Binding-site contacts:
Ligand atom C8 contacts residue CYS603 of chain 1.J at 3.7 Å (hydrophobic).
Ligand atom O5 contacts residue ASN602 of chain 1.J at 2.4 Å (h-bond).
Ligand atom C1 contacts residue ASN602 of chain 1.J at 1.5 Å.
Ligand atom C6 contacts residue ASN630 of chain 1.J at 3.8 Å.
Ligand atom C7 contacts residue THR604 of chain 1.J at 3.8 Å.
Ligand atom O7 contacts residue THR604 of chain 1.J at 3.1 Å (h-bond).
Ligand atom C8 contacts residue THR604 of chain 1.J at 4.0 Å.
Ligand atom C7 contacts residue ASN602 of chain 1.J at 3.9 Å.
Ligand atom N2 contacts residue ASN602 of chain 1.J at 2.9 Å (h-bond).
Ligand atom O7 contacts residue CYS603 of chain 1.J at 3.1 Å.
Ligand atom C4 contacts residue ASN602 of chain 1.J at 4.3 Å.
Ligand atom C3 contacts residue ASN602 of chain 1.J at 3.8 Å.
Ligand atom C2 contacts residue ASN602 of chain 1.J at 2.5 Å.
Ligand atom C7 contacts residue CYS603 of chain 1.J at 3.6 Å (hydrophobic).
Ligand atom O5 contacts residue ASN630 of chain 1.J at 4.1 Å.
Ligand atom C8 contacts residue ASN602 of chain 1.J at 3.8 Å.
Ligand atom N2 contacts residue CYS603 of chain 1.J at 4.2 Å.
Ligand atom C5 contacts residue ASN602 of chain 1.J at 3.7 Å.

Sequence of chain 1.J:
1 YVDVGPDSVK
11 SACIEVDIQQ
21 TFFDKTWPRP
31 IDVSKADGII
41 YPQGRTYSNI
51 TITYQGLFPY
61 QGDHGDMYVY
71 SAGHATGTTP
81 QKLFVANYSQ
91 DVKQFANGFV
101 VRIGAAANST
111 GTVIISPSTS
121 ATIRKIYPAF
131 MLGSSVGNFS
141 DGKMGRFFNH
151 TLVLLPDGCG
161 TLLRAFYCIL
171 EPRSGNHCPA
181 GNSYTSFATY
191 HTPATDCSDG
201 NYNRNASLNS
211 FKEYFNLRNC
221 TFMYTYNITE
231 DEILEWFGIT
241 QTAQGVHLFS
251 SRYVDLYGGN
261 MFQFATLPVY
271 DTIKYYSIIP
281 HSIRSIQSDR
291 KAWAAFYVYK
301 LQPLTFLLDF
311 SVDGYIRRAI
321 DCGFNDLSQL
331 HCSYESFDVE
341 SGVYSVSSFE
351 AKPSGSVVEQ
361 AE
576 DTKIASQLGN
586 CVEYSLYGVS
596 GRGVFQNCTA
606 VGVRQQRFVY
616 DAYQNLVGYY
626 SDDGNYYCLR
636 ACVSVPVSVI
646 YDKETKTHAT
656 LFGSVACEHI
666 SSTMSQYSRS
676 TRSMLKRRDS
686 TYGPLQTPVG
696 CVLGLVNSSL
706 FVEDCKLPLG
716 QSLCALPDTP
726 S

This small molecule binds to this protein.
Small molecule (SMILES): CC(=O)N[C@@H]1[C@@H](O)[C@H](O)[C@@H](CO)O[C@H]1O